Binding-site contacts:
Ligand atom N2 contacts residue SER308 of chain 1.A at 3.0 Å (h-bond).
Ligand atom C4 contacts residue VAL307 of chain 1.A at 3.9 Å (hydrophobic).
Ligand atom C2 contacts residue ASN146 of chain 1.A at 2.4 Å.
Ligand atom C4 contacts residue ASN146 of chain 1.A at 4.2 Å.
Ligand atom C8 contacts residue ASN244 of chain 1.A at 3.7 Å.
Ligand atom O7 contacts residue PRO96 of chain 1.A at 3.7 Å.
Ligand atom C7 contacts residue ASN146 of chain 1.A at 3.4 Å.
Ligand atom C8 contacts residue LEU145 of chain 1.A at 3.7 Å (hydrophobic).
Ligand atom C8 contacts residue PHE243 of chain 1.A at 3.9 Å (hydrophobic).
Ligand atom C4 contacts residue ARG246 of chain 1.A at 3.9 Å.
Ligand atom C8 contacts residue VAL138 of chain 1.A at 4.2 Å (hydrophobic).
Ligand atom O7 contacts residue ASN244 of chain 1.A at 4.3 Å.
Ligand atom C5 contacts residue LYS136 of chain 1.A at 4.3 Å.
Ligand atom O3 contacts residue ARG246 of chain 1.A at 3.2 Å (salt-bridge).
Ligand atom C3 contacts residue ASN146 of chain 1.A at 3.8 Å.
Ligand atom C1 contacts residue VAL307 of chain 1.A at 4.0 Å (hydrophobic).
Ligand atom C4 contacts residue ASP95 of chain 1.A at 4.0 Å.
Ligand atom O7 contacts residue VAL138 of chain 1.A at 4.3 Å.
Ligand atom O5 contacts residue VAL307 of chain 1.A at 4.2 Å.
Ligand atom O7 contacts residue ASN146 of chain 1.A at 3.6 Å.
Ligand atom C5 contacts residue ASN146 of chain 1.A at 3.7 Å.
Ligand atom N2 contacts residue ASN146 of chain 1.A at 2.8 Å (h-bond).
Ligand atom O4 contacts residue ARG246 of chain 1.A at 3.0 Å (salt-bridge).
Ligand atom C6 contacts residue LYS136 of chain 1.A at 4.0 Å.
Ligand atom O3 contacts residue ASP95 of chain 1.A at 3.9 Å.
Ligand atom C3 contacts residue VAL307 of chain 1.A at 3.7 Å (hydrophobic).
Ligand atom O5 contacts residue ASN146 of chain 1.A at 2.4 Å (h-bond).
Ligand atom O6 contacts residue LYS136 of chain 1.A at 3.1 Å (salt-bridge).
Ligand atom O4 contacts residue VAL307 of chain 1.A at 4.0 Å.
Ligand atom C2 contacts residue VAL307 of chain 1.A at 4.3 Å (hydrophobic).
Ligand atom C3 contacts residue SER308 of chain 1.A at 4.1 Å.
Ligand atom C1 contacts residue SER308 of chain 1.A at 4.0 Å.
Ligand atom C7 contacts residue SER308 of chain 1.A at 3.9 Å.
Ligand atom O3 contacts residue CYS306 of chain 1.A at 3.3 Å (h-bond).
Ligand atom C5 contacts residue VAL307 of chain 1.A at 3.5 Å (hydrophobic).
Ligand atom C2 contacts residue SER308 of chain 1.A at 3.9 Å.
Ligand atom C1 contacts residue ASN146 of chain 1.A at 1.4 Å.
Ligand atom O5 contacts residue LYS136 of chain 1.A at 3.4 Å (salt-bridge).
Ligand atom C8 contacts residue SER308 of chain 1.A at 3.8 Å.
Ligand atom C3 contacts residue ARG246 of chain 1.A at 4.1 Å.

Sequence of chain 1.A:
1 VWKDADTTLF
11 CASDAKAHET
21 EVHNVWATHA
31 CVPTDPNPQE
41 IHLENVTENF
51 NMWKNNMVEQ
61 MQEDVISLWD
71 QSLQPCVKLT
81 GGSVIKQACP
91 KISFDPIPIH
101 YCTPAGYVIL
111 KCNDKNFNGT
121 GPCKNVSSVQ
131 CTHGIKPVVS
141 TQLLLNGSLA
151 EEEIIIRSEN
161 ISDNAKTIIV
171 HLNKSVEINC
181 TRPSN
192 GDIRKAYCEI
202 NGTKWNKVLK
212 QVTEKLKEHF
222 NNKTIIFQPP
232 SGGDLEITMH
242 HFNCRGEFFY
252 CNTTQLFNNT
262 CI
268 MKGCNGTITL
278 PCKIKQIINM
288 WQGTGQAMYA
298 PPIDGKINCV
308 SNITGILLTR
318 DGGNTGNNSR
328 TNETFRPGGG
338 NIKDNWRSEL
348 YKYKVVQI

This small molecule binds to this protein.
Small molecule (SMILES): CC(=O)N[C@@H]1[C@@H](O)[C@H](O)[C@@H](CO)O[C@H]1O